Sequence of chain 2.B:
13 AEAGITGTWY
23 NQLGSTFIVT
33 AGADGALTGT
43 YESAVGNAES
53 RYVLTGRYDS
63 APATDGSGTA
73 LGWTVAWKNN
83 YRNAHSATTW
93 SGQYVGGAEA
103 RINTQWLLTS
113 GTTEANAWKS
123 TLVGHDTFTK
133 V

Sequence of chain 1.A:
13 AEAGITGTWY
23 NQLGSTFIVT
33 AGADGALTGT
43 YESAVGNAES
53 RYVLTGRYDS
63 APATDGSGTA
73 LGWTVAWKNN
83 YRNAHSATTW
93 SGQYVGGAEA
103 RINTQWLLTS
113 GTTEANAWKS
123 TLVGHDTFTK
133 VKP

Binding-site contacts:
Ligand atom C7 contacts residue VAL47 of chain 2.B at 3.3 Å (hydrophobic).
Ligand atom C4 contacts residue VAL47 of chain 2.B at 3.5 Å (hydrophobic).
Ligand atom C3 contacts residue ASP128 of chain 2.B at 3.7 Å.
Ligand atom S1 contacts residue TRP79 of chain 2.B at 3.6 Å.
Ligand atom C3 contacts residue SER27 of chain 2.B at 3.9 Å.
Ligand atom N2 contacts residue LEU25 of chain 2.B at 3.7 Å.
Ligand atom N1 contacts residue ASP128 of chain 2.B at 2.9 Å (salt-bridge).
Ligand atom C10 contacts residue TRP79 of chain 2.B at 3.6 Å (hydrophobic).
Ligand atom C7 contacts residue TRP79 of chain 2.B at 3.9 Å (hydrophobic).
Ligand atom S1 contacts residue THR90 of chain 2.B at 3.2 Å (h-bond).
Ligand atom C10 contacts residue ASN49 of chain 2.B at 3.5 Å.
Ligand atom O12 contacts residue ALA86 of chain 2.B at 3.9 Å.
Ligand atom C6 contacts residue TRP108 of chain 2.B at 3.5 Å (hydrophobic).
Ligand atom C4 contacts residue TRP120 of chain 1.A at 3.8 Å (hydrophobic).
Ligand atom N3 contacts residue SER27 of chain 2.B at 2.9 Å (h-bond).
Ligand atom N3 contacts residue TYR43 of chain 2.B at 2.6 Å (h-bond).
Ligand atom N3 contacts residue LEU25 of chain 2.B at 3.5 Å.
Ligand atom C7 contacts residue SER45 of chain 2.B at 3.7 Å.
Ligand atom O11 contacts residue ASN49 of chain 2.B at 2.9 Å (h-bond).
Ligand atom N3 contacts residue ASN23 of chain 2.B at 3.1 Å (h-bond).
Ligand atom C3 contacts residue LEU25 of chain 2.B at 3.3 Å (hydrophobic).
Ligand atom C9 contacts residue TRP79 of chain 2.B at 3.8 Å (hydrophobic).
Ligand atom C9 contacts residue VAL47 of chain 2.B at 3.4 Å (hydrophobic).
Ligand atom N3 contacts residue ASP128 of chain 2.B at 3.6 Å.
Ligand atom N3 contacts residue SER45 of chain 2.B at 3.8 Å.
Ligand atom N2 contacts residue SER45 of chain 2.B at 3.1 Å (h-bond).
Ligand atom C8 contacts residue LEU110 of chain 2.B at 3.9 Å (hydrophobic).
Ligand atom C8 contacts residue TRP79 of chain 2.B at 3.9 Å (hydrophobic).
Ligand atom C11 contacts residue ASN49 of chain 2.B at 3.6 Å.
Ligand atom N1 contacts residue LEU25 of chain 2.B at 3.6 Å.
Ligand atom C3 contacts residue SER45 of chain 2.B at 3.8 Å.
Ligand atom O12 contacts residue SER88 of chain 2.B at 3.2 Å (h-bond).
Ligand atom O11 contacts residue GLY48 of chain 2.B at 3.1 Å.
Ligand atom C2 contacts residue TRP120 of chain 1.A at 3.7 Å (hydrophobic).
Ligand atom C8 contacts residue VAL47 of chain 2.B at 3.8 Å (hydrophobic).
Ligand atom N2 contacts residue VAL47 of chain 2.B at 3.4 Å.
Ligand atom C5 contacts residue TRP108 of chain 2.B at 3.7 Å (hydrophobic).
Ligand atom S1 contacts residue TRP92 of chain 2.B at 3.9 Å.
Ligand atom C3 contacts residue TYR43 of chain 2.B at 3.5 Å (hydrophobic).
Ligand atom C9 contacts residue ALA50 of chain 2.B at 3.7 Å (hydrophobic).

This protein binds this small molecule.
Small molecule (SMILES): N=C1N[C@H]2[C@H](CS[C@H]2CCCCC(=O)O)N1